The small molecule below binds the protein below.
Small molecule (SMILES): O=P(O)(O)O[C@@H]1[C@H](O)[C@H](O)[C@@H](OP(=O)(O)O)[C@H](OP(=O)(O)O)[C@H]1O

Sequence of chain 1.A:
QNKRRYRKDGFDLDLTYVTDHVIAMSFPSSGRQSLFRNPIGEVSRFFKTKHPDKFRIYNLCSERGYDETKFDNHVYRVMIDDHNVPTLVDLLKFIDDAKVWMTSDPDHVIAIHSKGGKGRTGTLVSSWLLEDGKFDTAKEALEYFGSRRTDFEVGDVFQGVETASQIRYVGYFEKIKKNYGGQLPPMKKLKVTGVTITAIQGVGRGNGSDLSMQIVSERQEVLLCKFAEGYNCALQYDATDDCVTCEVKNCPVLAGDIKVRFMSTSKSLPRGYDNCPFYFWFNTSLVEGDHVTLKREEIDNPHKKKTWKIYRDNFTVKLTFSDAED

Binding-site contacts:
Ligand atom O11 contacts residue LYS130 of chain 1.A at 2.8 Å (salt-bridge).
Ligand atom P5 contacts residue TYR285 of chain 1.A at 3.4 Å.
Ligand atom O53 contacts residue LYS130 of chain 1.A at 2.8 Å (salt-bridge).
Ligand atom O52 contacts residue TYR285 of chain 1.A at 3.3 Å (h-bond).
Ligand atom O13 contacts residue LYS127 of chain 1.A at 2.9 Å (salt-bridge).
Ligand atom O1 contacts residue LYS130 of chain 1.A at 3.7 Å.
Ligand atom O5 contacts residue TYR285 of chain 1.A at 3.8 Å.
Ligand atom P5 contacts residue LYS130 of chain 1.A at 3.8 Å.
Ligand atom O51 contacts residue TYR285 of chain 1.A at 2.7 Å (h-bond).
Ligand atom O51 contacts residue LYS130 of chain 1.A at 3.8 Å.
Ligand atom O13 contacts residue SER126 of chain 1.A at 3.3 Å (h-bond).
Ligand atom O2 contacts residue GLY128 of chain 1.A at 3.3 Å.
Ligand atom C5 contacts residue HIS95 of chain 1.A at 3.9 Å.
Ligand atom C1 contacts residue ASP94 of chain 1.A at 3.7 Å.
Ligand atom O11 contacts residue GLY128 of chain 1.A at 4.0 Å.
Ligand atom O11 contacts residue THR133 of chain 1.A at 3.6 Å.
Ligand atom O6 contacts residue LYS130 of chain 1.A at 3.7 Å.
Ligand atom C2 contacts residue ASP94 of chain 1.A at 3.8 Å.
Ligand atom O4 contacts residue HIS95 of chain 1.A at 3.4 Å.
Ligand atom P1 contacts residue GLY131 of chain 1.A at 3.7 Å.
Ligand atom O1 contacts residue GLY128 of chain 1.A at 3.8 Å.
Ligand atom O11 contacts residue SER126 of chain 1.A at 2.4 Å (h-bond).
Ligand atom O13 contacts residue GLY128 of chain 1.A at 3.0 Å (h-bond).
Ligand atom O52 contacts residue THR175 of chain 1.A at 3.4 Å.
Ligand atom O12 contacts residue ARG132 of chain 1.A at 2.9 Å (salt-bridge).
Ligand atom O13 contacts residue ARG132 of chain 1.A at 2.9 Å (salt-bridge).
Ligand atom P1 contacts residue GLY128 of chain 1.A at 3.8 Å.
Ligand atom O52 contacts residue HIS95 of chain 1.A at 3.1 Å (h-bond).
Ligand atom P1 contacts residue SER126 of chain 1.A at 3.3 Å.
Ligand atom O3 contacts residue ASP94 of chain 1.A at 3.9 Å.
Ligand atom O12 contacts residue GLY131 of chain 1.A at 3.7 Å.
Ligand atom C6 contacts residue LYS130 of chain 1.A at 3.9 Å.
Ligand atom O1 contacts residue GLY131 of chain 1.A at 3.5 Å (h-bond).
Ligand atom O6 contacts residue GLY131 of chain 1.A at 2.9 Å (h-bond).
Ligand atom O11 contacts residue ARG132 of chain 1.A at 3.4 Å (salt-bridge).
Ligand atom C3 contacts residue ASP94 of chain 1.A at 3.6 Å.
Ligand atom C6 contacts residue GLY131 of chain 1.A at 3.9 Å.
Ligand atom O11 contacts residue GLY131 of chain 1.A at 3.3 Å (h-bond).
Ligand atom P1 contacts residue ARG132 of chain 1.A at 3.7 Å.
Ligand atom O11 contacts residue GLY129 of chain 1.A at 3.4 Å (h-bond).